Sequence of chain 1.L:
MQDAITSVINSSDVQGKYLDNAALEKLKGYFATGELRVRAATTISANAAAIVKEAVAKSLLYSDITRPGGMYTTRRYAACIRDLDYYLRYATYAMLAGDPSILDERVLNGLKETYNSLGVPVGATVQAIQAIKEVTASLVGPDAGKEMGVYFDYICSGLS

Binding-site contacts:
Ligand atom O contacts residue CYC1 of chain 1.GB at 4.4 Å.
Ligand atom CB contacts residue ASN110 of chain 1.L at 4.3 Å.
Ligand atom N contacts residue CYC1 of chain 1.GB at 3.7 Å.
Ligand atom O contacts residue LEU112 of chain 1.L at 4.0 Å.
Ligand atom OXT contacts residue ARG107 of chain 1.L at 3.8 Å.
Ligand atom OG contacts residue GLY111 of chain 1.L at 3.4 Å (h-bond).
Ligand atom C contacts residue ASN110 of chain 1.L at 3.7 Å.
Ligand atom CB contacts residue THR115 of chain 1.L at 3.7 Å.
Ligand atom OG contacts residue ASN110 of chain 1.L at 3.5 Å (h-bond).
Ligand atom OXT contacts residue CYC1 of chain 1.GB at 4.0 Å.
Ligand atom O contacts residue ASN110 of chain 1.L at 3.2 Å (h-bond).
Ligand atom CA contacts residue CYC1 of chain 1.GB at 3.9 Å.
Ligand atom OG contacts residue THR115 of chain 1.L at 3.3 Å (h-bond).
Ligand atom OXT contacts residue ASN110 of chain 1.L at 3.9 Å.
Ligand atom O contacts residue VAL108 of chain 1.L at 2.9 Å (h-bond).
Ligand atom OXT contacts residue VAL108 of chain 1.L at 4.1 Å.
Ligand atom CB contacts residue CYC1 of chain 1.GB at 4.0 Å.
Ligand atom C contacts residue CYC1 of chain 1.GB at 4.1 Å.
Ligand atom C contacts residue VAL108 of chain 1.L at 3.9 Å (hydrophobic).
Ligand atom OG contacts residue LEU112 of chain 1.L at 3.6 Å (h-bond).

A protein and the small-molecule ligand that binds it are described below.
Small molecule (SMILES): N[C@H](CO)C(=O)O